Sequence of chain 1.A:
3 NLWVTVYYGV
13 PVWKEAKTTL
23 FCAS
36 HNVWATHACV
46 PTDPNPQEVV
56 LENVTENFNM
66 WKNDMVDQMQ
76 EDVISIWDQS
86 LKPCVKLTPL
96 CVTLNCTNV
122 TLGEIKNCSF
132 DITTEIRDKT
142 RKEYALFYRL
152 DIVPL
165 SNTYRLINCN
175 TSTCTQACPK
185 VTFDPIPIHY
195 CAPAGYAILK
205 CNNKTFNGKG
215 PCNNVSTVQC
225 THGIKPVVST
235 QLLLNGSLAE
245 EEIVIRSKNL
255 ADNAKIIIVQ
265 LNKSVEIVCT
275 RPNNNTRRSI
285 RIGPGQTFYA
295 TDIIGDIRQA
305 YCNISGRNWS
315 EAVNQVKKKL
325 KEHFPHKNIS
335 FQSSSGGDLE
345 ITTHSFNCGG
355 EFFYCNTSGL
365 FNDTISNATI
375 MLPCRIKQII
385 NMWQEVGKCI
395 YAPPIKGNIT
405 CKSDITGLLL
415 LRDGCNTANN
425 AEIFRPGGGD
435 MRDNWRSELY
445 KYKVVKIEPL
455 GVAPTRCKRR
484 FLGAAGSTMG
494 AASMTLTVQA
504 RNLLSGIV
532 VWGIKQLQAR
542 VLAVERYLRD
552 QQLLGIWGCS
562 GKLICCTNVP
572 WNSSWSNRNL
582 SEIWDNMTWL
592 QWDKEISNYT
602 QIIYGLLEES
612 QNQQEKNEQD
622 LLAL

Sequence of chain 1.G:
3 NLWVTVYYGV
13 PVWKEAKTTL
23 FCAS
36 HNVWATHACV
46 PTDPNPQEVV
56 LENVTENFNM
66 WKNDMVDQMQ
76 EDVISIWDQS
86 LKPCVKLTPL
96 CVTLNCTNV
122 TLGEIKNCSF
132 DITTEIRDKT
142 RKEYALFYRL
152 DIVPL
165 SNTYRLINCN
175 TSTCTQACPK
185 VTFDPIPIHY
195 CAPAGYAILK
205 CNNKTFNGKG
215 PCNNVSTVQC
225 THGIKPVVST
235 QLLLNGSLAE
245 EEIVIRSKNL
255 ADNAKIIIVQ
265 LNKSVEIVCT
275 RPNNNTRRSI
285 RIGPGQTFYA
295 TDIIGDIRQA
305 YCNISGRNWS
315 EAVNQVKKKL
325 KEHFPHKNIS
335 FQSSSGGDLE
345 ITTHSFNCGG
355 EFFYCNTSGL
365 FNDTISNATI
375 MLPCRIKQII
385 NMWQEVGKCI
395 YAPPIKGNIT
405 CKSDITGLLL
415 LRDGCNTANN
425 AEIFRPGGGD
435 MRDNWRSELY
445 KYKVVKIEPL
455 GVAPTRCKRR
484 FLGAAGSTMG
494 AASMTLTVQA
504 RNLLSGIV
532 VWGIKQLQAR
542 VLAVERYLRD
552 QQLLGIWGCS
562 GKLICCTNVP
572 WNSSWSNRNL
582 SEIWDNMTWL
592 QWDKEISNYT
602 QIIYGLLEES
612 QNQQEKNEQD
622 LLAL

A small-molecule ligand and the protein it binds are described below.
Small molecule (SMILES): CC(=O)N[C@H]1[C@H](O[C@H]2[C@H](O)[C@@H](NC(C)=O)CO[C@@H]2CO)O[C@H](CO)[C@@H](O[C@@H]2O[C@H](CO[C@H]3O[C@H](CO)[C@@H](O)[C@H](O[C@H]4O[C@H](CO)[C@@H](O)[C@H](O)[C@@H]4O)[C@@H]3O)[C@@H](O)[C@H](O[C@H]3O[C@H](CO)[C@@H](O)[C@H](O)[C@@H]3O)[C@@H]2O)[C@@H]1O

Sequence of chain 1.C:
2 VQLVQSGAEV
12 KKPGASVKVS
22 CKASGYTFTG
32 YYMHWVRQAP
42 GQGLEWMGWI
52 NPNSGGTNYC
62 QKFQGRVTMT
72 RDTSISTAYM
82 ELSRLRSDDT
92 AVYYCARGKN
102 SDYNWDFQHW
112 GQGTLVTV

Binding-site contacts:
Ligand atom O7 contacts residue ASN174 of chain 1.A at 3.9 Å.
Ligand atom C5 contacts residue ASN174 of chain 1.A at 3.7 Å.
Ligand atom C2 contacts residue ASN174 of chain 1.A at 2.4 Å.
Ligand atom N2 contacts residue ASN174 of chain 1.A at 2.8 Å (h-bond).
Ligand atom O3 contacts residue SER75 of chain 1.C at 4.3 Å.
Ligand atom C6 contacts residue ARG169 of chain 1.A at 3.9 Å.
Ligand atom C2 contacts residue LYS19 of chain 1.C at 4.1 Å.
Ligand atom O2 contacts residue LYS19 of chain 1.C at 3.3 Å (salt-bridge).
Ligand atom C8 contacts residue ARG285 of chain 1.G at 3.7 Å.
Ligand atom C1 contacts residue ASN174 of chain 1.A at 1.4 Å.
Ligand atom O5 contacts residue LYS19 of chain 1.C at 3.2 Å (salt-bridge).
Ligand atom C5 contacts residue LYS19 of chain 1.C at 4.4 Å.
Ligand atom C4 contacts residue ASN174 of chain 1.A at 4.2 Å.
Ligand atom C1 contacts residue ARG169 of chain 1.A at 4.0 Å.
Ligand atom O5 contacts residue ARG169 of chain 1.A at 3.0 Å (salt-bridge).
Ligand atom C5 contacts residue ARG169 of chain 1.A at 4.1 Å.
Ligand atom O5 contacts residue ASN174 of chain 1.A at 2.4 Å (h-bond).
Ligand atom C3 contacts residue ASN174 of chain 1.A at 3.7 Å.
Ligand atom O4 contacts residue ARG150 of chain 1.A at 4.4 Å.
Ligand atom C8 contacts residue SER75 of chain 1.C at 4.1 Å.
Ligand atom C1 contacts residue LYS19 of chain 1.C at 3.6 Å.
Ligand atom O6 contacts residue ASP73 of chain 1.C at 4.5 Å.
Ligand atom C6 contacts residue VAL154 of chain 1.A at 4.1 Å (hydrophobic).
Ligand atom O6 contacts residue VAL154 of chain 1.A at 4.3 Å.
Ligand atom C7 contacts residue ASN174 of chain 1.A at 3.5 Å.